Binding-site contacts:
Ligand atom C1 contacts residue THR248 of chain 1.A at 3.8 Å.
Ligand atom C4 contacts residue ASN246 of chain 1.A at 4.2 Å.
Ligand atom O6 contacts residue THR248 of chain 1.A at 2.9 Å (h-bond).
Ligand atom O6 contacts residue ASN249 of chain 1.A at 3.7 Å.
Ligand atom C6 contacts residue THR248 of chain 1.A at 3.5 Å.
Ligand atom C1 contacts residue ASN246 of chain 1.A at 1.4 Å.
Ligand atom O7 contacts residue ASN246 of chain 1.A at 4.5 Å.
Ligand atom O6 contacts residue ASN246 of chain 1.A at 4.2 Å.
Ligand atom C5 contacts residue THR248 of chain 1.A at 3.4 Å.
Ligand atom C8 contacts residue ASN246 of chain 1.A at 3.9 Å.
Ligand atom C7 contacts residue ASN246 of chain 1.A at 3.6 Å.
Ligand atom C3 contacts residue ASN246 of chain 1.A at 3.8 Å.
Ligand atom O5 contacts residue THR248 of chain 1.A at 3.4 Å (h-bond).
Ligand atom O5 contacts residue ASN246 of chain 1.A at 2.4 Å (h-bond).
Ligand atom O5 contacts residue ASN249 of chain 1.A at 4.1 Å.
Ligand atom N2 contacts residue ASN246 of chain 1.A at 2.9 Å (h-bond).
Ligand atom C2 contacts residue ASN246 of chain 1.A at 2.5 Å.
Ligand atom C5 contacts residue ASN246 of chain 1.A at 3.6 Å.

Sequence of chain 1.A:
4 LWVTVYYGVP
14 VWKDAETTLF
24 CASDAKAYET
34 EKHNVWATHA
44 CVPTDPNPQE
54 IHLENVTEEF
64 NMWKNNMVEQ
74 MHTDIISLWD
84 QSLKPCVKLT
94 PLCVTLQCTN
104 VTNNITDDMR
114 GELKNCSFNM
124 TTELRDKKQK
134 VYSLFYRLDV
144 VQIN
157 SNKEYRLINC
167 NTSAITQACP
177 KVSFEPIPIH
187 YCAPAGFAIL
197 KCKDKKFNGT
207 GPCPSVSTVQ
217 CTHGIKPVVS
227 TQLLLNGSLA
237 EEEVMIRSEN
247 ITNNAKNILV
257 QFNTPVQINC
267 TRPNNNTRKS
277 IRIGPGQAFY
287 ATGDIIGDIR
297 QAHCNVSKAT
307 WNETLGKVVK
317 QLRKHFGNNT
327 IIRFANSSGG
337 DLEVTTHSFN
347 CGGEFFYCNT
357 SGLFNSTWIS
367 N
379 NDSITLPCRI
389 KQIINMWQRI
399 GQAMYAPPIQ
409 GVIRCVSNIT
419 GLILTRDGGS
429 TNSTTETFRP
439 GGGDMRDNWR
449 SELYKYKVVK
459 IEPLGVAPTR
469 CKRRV

This protein binds this small molecule.
Small molecule (SMILES): CC(=O)N[C@@H]1[C@@H](O)[C@H](O)[C@@H](CO)O[C@H]1O